Sequence of chain 5.C:
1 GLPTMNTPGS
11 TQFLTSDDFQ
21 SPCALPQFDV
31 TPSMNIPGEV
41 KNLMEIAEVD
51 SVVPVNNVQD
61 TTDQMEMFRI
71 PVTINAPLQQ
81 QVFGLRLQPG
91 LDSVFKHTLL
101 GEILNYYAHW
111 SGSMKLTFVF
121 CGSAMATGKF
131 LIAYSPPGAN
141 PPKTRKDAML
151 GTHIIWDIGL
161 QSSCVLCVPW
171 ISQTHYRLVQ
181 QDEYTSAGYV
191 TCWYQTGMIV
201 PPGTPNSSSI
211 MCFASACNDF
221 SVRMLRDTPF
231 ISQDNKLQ

Binding-site contacts:
Ligand atom O1 contacts residue THR97 of chain 4.A at 3.4 Å (h-bond).
Ligand atom C4A contacts residue LEU14 of chain 5.C at 4.0 Å (hydrophobic).
Ligand atom C5B contacts residue ILE183 of chain 4.A at 3.7 Å (hydrophobic).
Ligand atom C5A contacts residue ILE144 of chain 4.A at 3.7 Å (hydrophobic).
Ligand atom C4C contacts residue MET117 of chain 4.A at 3.9 Å (hydrophobic).
Ligand atom C3 contacts residue W711 of chain 4.F at 3.3 Å.
Ligand atom C31 contacts residue W711 of chain 4.F at 3.0 Å.
Ligand atom C2B contacts residue ILE219 of chain 4.A at 3.8 Å (hydrophobic).
Ligand atom C1C contacts residue THR97 of chain 4.A at 3.9 Å.
Ligand atom N3A contacts residue ALA24 of chain 4.C at 3.8 Å.
Ligand atom C4A contacts residue ILE170 of chain 4.A at 3.9 Å (hydrophobic).
Ligand atom N2 contacts residue W711 of chain 4.F at 2.9 Å.
Ligand atom C31 contacts residue ASN214 of chain 4.A at 3.3 Å.
Ligand atom N3A contacts residue TYR146 of chain 4.A at 4.0 Å.
Ligand atom C5A contacts residue ILE170 of chain 4.A at 3.8 Å (hydrophobic).
Ligand atom C1C contacts residue PHE115 of chain 4.A at 3.9 Å (hydrophobic).
Ligand atom C4A contacts residue ALA24 of chain 4.C at 4.0 Å (hydrophobic).
Ligand atom O1A contacts residue PHE121 of chain 4.A at 4.0 Å.
Ligand atom C6B contacts residue TYR146 of chain 4.A at 3.8 Å (hydrophobic).
Ligand atom O1B contacts residue ILE95 of chain 4.A at 3.6 Å.
Ligand atom C1B contacts residue ILE183 of chain 4.A at 4.0 Å (hydrophobic).
Ligand atom O1 contacts residue W711 of chain 4.F at 3.7 Å.
Ligand atom C31 contacts residue LEU216 of chain 4.A at 3.4 Å (hydrophobic).
Ligand atom C4 contacts residue TYR192 of chain 4.A at 3.5 Å (hydrophobic).
Ligand atom C2C contacts residue THR97 of chain 4.A at 3.9 Å.
Ligand atom C6C contacts residue ILE186 of chain 4.A at 3.9 Å (hydrophobic).
Ligand atom C4B contacts residue TYR146 of chain 4.A at 3.7 Å (hydrophobic).
Ligand atom C3C contacts residue LEU216 of chain 4.A at 3.7 Å (hydrophobic).
Ligand atom N2 contacts residue THR97 of chain 4.A at 3.7 Å.
Ligand atom C3B contacts residue ILE219 of chain 4.A at 3.8 Å (hydrophobic).
Ligand atom C2C contacts residue LEU216 of chain 4.A at 3.7 Å (hydrophobic).
Ligand atom C2A contacts residue MET181 of chain 4.A at 3.7 Å (hydrophobic).
Ligand atom C3C contacts residue TYR192 of chain 4.A at 4.0 Å (hydrophobic).
Ligand atom C4B contacts residue ILE183 of chain 4.A at 4.0 Å (hydrophobic).
Ligand atom C4A contacts residue MET181 of chain 4.A at 3.6 Å (hydrophobic).
Ligand atom C6B contacts residue ILE183 of chain 4.A at 3.6 Å (hydrophobic).
Ligand atom N3A contacts residue MET181 of chain 4.A at 3.3 Å.
Ligand atom C5B contacts residue TYR146 of chain 4.A at 3.4 Å (hydrophobic).
Ligand atom C5A contacts residue PRO168 of chain 4.A at 4.0 Å (hydrophobic).
Ligand atom C2A contacts residue TYR146 of chain 4.A at 3.7 Å (hydrophobic).

Sequence of chain 4.C:
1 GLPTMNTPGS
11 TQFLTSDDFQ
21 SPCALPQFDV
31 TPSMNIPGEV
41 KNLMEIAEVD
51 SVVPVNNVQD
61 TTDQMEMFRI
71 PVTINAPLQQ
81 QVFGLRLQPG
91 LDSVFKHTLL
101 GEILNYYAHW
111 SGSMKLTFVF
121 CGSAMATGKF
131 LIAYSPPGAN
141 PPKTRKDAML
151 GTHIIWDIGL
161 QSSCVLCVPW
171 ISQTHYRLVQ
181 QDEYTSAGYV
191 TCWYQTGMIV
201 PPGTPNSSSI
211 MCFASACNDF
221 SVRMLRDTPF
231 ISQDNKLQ

This protein binds this small molecule.
Small molecule (SMILES): Cc1cc(CCCCCCCOc2ccc(C3=NCCO3)cc2)on1

Sequence of chain 4.A:
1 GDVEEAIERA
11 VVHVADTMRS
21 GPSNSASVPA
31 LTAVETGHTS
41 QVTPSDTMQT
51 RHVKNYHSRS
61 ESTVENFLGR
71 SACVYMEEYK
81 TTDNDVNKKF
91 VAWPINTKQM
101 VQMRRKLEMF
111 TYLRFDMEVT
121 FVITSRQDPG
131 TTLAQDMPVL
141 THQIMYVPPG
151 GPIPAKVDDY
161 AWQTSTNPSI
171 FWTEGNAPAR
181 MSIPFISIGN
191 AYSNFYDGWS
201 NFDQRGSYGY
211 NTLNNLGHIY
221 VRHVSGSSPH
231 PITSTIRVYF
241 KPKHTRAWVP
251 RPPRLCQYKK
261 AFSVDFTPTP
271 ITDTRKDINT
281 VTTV